Binding-site contacts:
Ligand atom C2 contacts residue K361 of chain 1.G at 0.1 Å.
Ligand atom C24 contacts residue K361 of chain 1.G at 0.2 Å.
Ligand atom C4 contacts residue K361 of chain 1.G at 0.2 Å.
Ligand atom C5 contacts residue K361 of chain 1.G at 0.1 Å.
Ligand atom O22 contacts residue CYS150 of chain 1.B at 2.4 Å (h-bond).
Ligand atom O22 contacts residue K361 of chain 1.G at 1.2 Å.
Ligand atom N11 contacts residue K361 of chain 1.G at 0.4 Å (h-bond).
Ligand atom C9 contacts residue K361 of chain 1.G at 0.2 Å.
Ligand atom N19 contacts residue K361 of chain 1.G at 0.2 Å (h-bond).
Ligand atom C17 contacts residue K361 of chain 1.G at 0.3 Å.
Ligand atom C6 contacts residue K361 of chain 1.G at 0.1 Å.
Ligand atom O8 contacts residue K361 of chain 1.G at 0.1 Å (h-bond).
Ligand atom C20 contacts residue K361 of chain 1.G at 0.2 Å.
Ligand atom N19 contacts residue CYS150 of chain 1.B at 2.9 Å (h-bond).
Ligand atom C25 contacts residue K361 of chain 1.G at 0.1 Å.
Ligand atom C15 contacts residue K361 of chain 1.G at 0.4 Å.
Ligand atom C20 contacts residue CYS150 of chain 1.B at 2.7 Å (hydrophobic).
Ligand atom C12 contacts residue K361 of chain 1.G at 0.3 Å.
Ligand atom N11 contacts residue GLN194 of chain 1.B at 3.0 Å (h-bond).
Ligand atom O30 contacts residue HIS168 of chain 1.B at 2.8 Å (h-bond).
Ligand atom O22 contacts residue HIS46 of chain 1.B at 3.0 Å (h-bond).
Ligand atom C1 contacts residue K361 of chain 1.G at 0.1 Å.
Ligand atom C7 contacts residue K361 of chain 1.G at 0.1 Å.
Ligand atom O10 contacts residue K361 of chain 1.G at 0.1 Å (h-bond).
Ligand atom O30 contacts residue K361 of chain 1.G at 0.5 Å (h-bond).
Ligand atom N19 contacts residue HIS169 of chain 1.B at 3.1 Å (h-bond).
Ligand atom C13 contacts residue K361 of chain 1.G at 0.2 Å.
Ligand atom C29 contacts residue K361 of chain 1.G at 0.3 Å.
Ligand atom C27 contacts residue K361 of chain 1.G at 0.1 Å.
Ligand atom C21 contacts residue K361 of chain 1.G at 0.2 Å.
Ligand atom O18 contacts residue K361 of chain 1.G at 0.5 Å (h-bond).
Ligand atom N28 contacts residue K361 of chain 1.G at 0.3 Å (h-bond).
Ligand atom C21 contacts residue CYS150 of chain 1.B at 1.7 Å (hydrophobic).
Ligand atom N28 contacts residue GLU171 of chain 1.B at 2.9 Å (salt-bridge).
Ligand atom O10 contacts residue GLU171 of chain 1.B at 3.1 Å (salt-bridge).
Ligand atom C7 contacts residue GLU171 of chain 1.B at 3.1 Å.
Ligand atom C26 contacts residue K361 of chain 1.G at 0.1 Å.
Ligand atom C14 contacts residue K361 of chain 1.G at 0.2 Å.
Ligand atom C3 contacts residue K361 of chain 1.G at 0.1 Å.
Ligand atom C16 contacts residue K361 of chain 1.G at 0.4 Å.

Sequence of chain 1.B:
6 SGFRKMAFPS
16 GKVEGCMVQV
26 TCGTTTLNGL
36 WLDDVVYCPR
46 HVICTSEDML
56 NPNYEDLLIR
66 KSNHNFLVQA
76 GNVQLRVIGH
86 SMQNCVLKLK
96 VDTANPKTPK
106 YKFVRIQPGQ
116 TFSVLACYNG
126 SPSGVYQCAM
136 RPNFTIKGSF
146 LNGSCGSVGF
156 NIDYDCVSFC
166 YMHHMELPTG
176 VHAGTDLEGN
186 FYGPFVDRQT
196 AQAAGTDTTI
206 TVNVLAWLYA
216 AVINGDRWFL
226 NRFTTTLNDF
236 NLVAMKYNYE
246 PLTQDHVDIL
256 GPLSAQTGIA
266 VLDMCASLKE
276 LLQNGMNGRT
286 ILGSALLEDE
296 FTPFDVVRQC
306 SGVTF

This protein binds this small molecule.
Small molecule (SMILES): CC(C)C[C@H](NC(=O)OCc1ccccc1)C(=O)N[C@@H](C[C@@H]1CCNC1=O)C(O)S(=O)(=O)O

Sequence of chain 1.A:
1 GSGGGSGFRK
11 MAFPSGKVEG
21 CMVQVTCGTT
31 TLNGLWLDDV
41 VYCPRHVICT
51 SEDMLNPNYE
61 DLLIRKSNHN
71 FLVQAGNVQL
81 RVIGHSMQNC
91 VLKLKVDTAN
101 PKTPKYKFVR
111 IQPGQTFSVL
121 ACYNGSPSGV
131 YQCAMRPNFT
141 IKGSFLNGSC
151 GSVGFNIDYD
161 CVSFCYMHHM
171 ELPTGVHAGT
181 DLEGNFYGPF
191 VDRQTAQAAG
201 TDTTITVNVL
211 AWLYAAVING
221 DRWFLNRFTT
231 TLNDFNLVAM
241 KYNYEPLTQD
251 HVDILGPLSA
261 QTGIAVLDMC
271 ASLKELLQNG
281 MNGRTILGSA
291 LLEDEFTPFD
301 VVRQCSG